Binding-site contacts:
Ligand atom C1 contacts residue ASN259 of chain 57.I at 1.4 Å.
Ligand atom O7 contacts residue ASN259 of chain 57.I at 2.8 Å (h-bond).
Ligand atom C2 contacts residue ASN259 of chain 57.I at 2.4 Å.
Ligand atom C3 contacts residue ASN259 of chain 57.I at 3.8 Å.
Ligand atom C4 contacts residue ASN259 of chain 57.I at 4.1 Å.
Ligand atom C6 contacts residue LYS115 of chain 57.H at 4.3 Å.
Ligand atom O6 contacts residue LYS115 of chain 57.H at 3.7 Å.
Ligand atom C4 contacts residue LYS115 of chain 57.H at 4.5 Å.
Ligand atom N2 contacts residue ASN259 of chain 57.I at 3.0 Å (h-bond).
Ligand atom C8 contacts residue GLU198 of chain 57.B at 4.1 Å.
Ligand atom O5 contacts residue THR116 of chain 57.H at 4.3 Å.
Ligand atom C8 contacts residue ASN259 of chain 57.I at 4.4 Å.
Ligand atom C5 contacts residue ASN259 of chain 57.I at 3.6 Å.
Ligand atom O5 contacts residue ASN259 of chain 57.I at 2.3 Å (h-bond).
Ligand atom O6 contacts residue THR116 of chain 57.H at 3.5 Å.
Ligand atom O6 contacts residue ASN259 of chain 57.I at 4.5 Å.
Ligand atom O7 contacts residue LYS181 of chain 57.H at 4.1 Å.
Ligand atom C7 contacts residue ASN259 of chain 57.I at 3.1 Å.

Sequence of chain 57.B:
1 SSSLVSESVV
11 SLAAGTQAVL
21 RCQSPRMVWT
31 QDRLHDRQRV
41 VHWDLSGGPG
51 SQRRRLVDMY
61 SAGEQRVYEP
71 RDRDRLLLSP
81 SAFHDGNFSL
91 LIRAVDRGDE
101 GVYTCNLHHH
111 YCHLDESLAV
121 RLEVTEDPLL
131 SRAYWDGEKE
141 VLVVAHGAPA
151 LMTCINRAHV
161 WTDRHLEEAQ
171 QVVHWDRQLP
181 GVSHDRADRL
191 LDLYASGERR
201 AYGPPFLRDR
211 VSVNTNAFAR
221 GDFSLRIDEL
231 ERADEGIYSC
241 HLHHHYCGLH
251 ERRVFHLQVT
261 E

Sequence of chain 57.H:
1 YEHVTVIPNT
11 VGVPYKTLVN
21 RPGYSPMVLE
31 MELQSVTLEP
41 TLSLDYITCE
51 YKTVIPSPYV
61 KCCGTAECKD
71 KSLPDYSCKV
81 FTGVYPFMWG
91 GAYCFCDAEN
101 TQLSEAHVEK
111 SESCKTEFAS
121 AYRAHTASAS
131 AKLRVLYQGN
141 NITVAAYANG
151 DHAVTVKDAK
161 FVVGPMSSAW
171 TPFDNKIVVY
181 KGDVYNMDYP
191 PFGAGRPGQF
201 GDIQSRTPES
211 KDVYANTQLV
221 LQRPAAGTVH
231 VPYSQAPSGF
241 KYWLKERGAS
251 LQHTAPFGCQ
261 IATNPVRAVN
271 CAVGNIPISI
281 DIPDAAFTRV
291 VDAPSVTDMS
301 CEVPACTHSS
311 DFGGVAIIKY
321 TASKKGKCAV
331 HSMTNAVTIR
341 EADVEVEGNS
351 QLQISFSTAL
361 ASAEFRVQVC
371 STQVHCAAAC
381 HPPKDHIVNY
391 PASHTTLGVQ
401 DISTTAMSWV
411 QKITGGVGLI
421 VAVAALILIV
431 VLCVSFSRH

Sequence of chain 57.I:
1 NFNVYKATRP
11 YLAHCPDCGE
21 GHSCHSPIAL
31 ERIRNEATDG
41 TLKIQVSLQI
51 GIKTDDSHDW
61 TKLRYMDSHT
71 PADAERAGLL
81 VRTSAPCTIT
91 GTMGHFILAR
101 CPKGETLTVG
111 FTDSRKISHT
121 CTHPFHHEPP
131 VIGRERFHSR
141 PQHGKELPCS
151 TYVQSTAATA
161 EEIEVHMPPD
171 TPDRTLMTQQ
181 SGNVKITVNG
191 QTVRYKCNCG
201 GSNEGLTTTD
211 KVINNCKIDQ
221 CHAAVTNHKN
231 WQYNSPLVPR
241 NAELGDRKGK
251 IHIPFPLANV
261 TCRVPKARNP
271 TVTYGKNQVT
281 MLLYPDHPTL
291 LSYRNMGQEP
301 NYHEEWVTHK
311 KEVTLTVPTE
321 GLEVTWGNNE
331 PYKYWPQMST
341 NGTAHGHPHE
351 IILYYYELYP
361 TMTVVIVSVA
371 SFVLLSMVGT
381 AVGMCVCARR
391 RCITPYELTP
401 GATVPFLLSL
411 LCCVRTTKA

A small-molecule ligand and the protein it binds are described below.
Small molecule (SMILES): CC(=O)N[C@@H]1[C@@H](O)[C@H](O)[C@@H](CO)O[C@H]1O